Sequence of chain 1.B:
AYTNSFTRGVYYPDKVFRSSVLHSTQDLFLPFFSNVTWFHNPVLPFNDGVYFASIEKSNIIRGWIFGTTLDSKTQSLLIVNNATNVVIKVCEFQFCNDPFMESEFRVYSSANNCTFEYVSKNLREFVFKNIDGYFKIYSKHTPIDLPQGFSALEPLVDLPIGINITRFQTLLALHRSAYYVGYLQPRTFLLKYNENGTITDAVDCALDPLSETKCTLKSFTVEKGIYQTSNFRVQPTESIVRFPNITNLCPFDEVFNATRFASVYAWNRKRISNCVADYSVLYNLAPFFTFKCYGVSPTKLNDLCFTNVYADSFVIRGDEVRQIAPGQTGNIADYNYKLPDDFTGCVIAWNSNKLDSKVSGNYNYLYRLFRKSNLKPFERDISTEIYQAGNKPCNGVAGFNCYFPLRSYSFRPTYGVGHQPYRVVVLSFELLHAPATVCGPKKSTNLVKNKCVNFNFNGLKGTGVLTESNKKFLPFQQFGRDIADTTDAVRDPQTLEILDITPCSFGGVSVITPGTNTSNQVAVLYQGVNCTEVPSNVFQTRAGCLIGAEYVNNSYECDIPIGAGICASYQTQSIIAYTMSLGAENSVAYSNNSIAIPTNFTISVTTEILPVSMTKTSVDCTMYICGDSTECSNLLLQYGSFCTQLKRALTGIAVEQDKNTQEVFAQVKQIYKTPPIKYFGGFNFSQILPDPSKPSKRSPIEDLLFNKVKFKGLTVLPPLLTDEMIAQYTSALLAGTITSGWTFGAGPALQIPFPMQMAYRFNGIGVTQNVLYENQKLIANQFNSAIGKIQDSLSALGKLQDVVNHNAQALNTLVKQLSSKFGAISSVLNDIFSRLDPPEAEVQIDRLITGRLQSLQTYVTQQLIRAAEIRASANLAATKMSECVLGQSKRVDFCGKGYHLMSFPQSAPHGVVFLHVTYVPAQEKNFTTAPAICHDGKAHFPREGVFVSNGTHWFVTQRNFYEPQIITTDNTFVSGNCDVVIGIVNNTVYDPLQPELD

The protein below binds the small molecule below.
Small molecule (SMILES): CC(=O)N[C@@H]1[C@@H](O)[C@H](O)[C@@H](CO)O[C@H]1O

Binding-site contacts:
Ligand atom O4 contacts residue NAG1 of chain 1.XA at 1.6 Å.
Ligand atom C4 contacts residue NAG1 of chain 1.XA at 2.4 Å.
Ligand atom C3 contacts residue NAG1 of chain 1.XA at 3.5 Å.
Ligand atom C4 contacts residue ASN1071 of chain 1.B at 4.2 Å.
Ligand atom C8 contacts residue LYS1070 of chain 1.B at 4.2 Å.
Ligand atom C7 contacts residue ASN1071 of chain 1.B at 3.5 Å.
Ligand atom C6 contacts residue ALA703 of chain 1.B at 3.7 Å (hydrophobic).
Ligand atom C4 contacts residue ALA703 of chain 1.B at 3.8 Å (hydrophobic).
Ligand atom C3 contacts residue ALA703 of chain 1.B at 4.3 Å (hydrophobic).
Ligand atom C1 contacts residue GLN892 of chain 1.C at 4.2 Å.
Ligand atom C6 contacts residue NAG1 of chain 1.XA at 3.2 Å.
Ligand atom C2 contacts residue ASN1071 of chain 1.B at 2.5 Å.
Ligand atom C5 contacts residue ALA703 of chain 1.B at 3.2 Å (hydrophobic).
Ligand atom C1 contacts residue ASN1071 of chain 1.B at 1.4 Å.
Ligand atom C5 contacts residue NAG1 of chain 1.XA at 3.4 Å.
Ligand atom O7 contacts residue ASN1071 of chain 1.B at 3.8 Å.
Ligand atom O4 contacts residue ALA703 of chain 1.B at 3.5 Å.
Ligand atom O3 contacts residue NAG1 of chain 1.XA at 3.1 Å (h-bond).
Ligand atom C7 contacts residue GLU1069 of chain 1.B at 4.3 Å.
Ligand atom O5 contacts residue NAG1 of chain 1.XA at 4.5 Å.
Ligand atom C3 contacts residue ASN1071 of chain 1.B at 3.8 Å.
Ligand atom O5 contacts residue ASN1071 of chain 1.B at 2.4 Å (h-bond).
Ligand atom N2 contacts residue ASN1071 of chain 1.B at 2.8 Å (h-bond).
Ligand atom O6 contacts residue NAG1 of chain 1.XA at 4.5 Å.
Ligand atom C8 contacts residue GLU1069 of chain 1.B at 2.9 Å.
Ligand atom O6 contacts residue ALA703 of chain 1.B at 3.9 Å.
Ligand atom C5 contacts residue ASN1071 of chain 1.B at 3.7 Å.
Ligand atom O5 contacts residue ALA703 of chain 1.B at 4.2 Å.

Sequence of chain 1.C:
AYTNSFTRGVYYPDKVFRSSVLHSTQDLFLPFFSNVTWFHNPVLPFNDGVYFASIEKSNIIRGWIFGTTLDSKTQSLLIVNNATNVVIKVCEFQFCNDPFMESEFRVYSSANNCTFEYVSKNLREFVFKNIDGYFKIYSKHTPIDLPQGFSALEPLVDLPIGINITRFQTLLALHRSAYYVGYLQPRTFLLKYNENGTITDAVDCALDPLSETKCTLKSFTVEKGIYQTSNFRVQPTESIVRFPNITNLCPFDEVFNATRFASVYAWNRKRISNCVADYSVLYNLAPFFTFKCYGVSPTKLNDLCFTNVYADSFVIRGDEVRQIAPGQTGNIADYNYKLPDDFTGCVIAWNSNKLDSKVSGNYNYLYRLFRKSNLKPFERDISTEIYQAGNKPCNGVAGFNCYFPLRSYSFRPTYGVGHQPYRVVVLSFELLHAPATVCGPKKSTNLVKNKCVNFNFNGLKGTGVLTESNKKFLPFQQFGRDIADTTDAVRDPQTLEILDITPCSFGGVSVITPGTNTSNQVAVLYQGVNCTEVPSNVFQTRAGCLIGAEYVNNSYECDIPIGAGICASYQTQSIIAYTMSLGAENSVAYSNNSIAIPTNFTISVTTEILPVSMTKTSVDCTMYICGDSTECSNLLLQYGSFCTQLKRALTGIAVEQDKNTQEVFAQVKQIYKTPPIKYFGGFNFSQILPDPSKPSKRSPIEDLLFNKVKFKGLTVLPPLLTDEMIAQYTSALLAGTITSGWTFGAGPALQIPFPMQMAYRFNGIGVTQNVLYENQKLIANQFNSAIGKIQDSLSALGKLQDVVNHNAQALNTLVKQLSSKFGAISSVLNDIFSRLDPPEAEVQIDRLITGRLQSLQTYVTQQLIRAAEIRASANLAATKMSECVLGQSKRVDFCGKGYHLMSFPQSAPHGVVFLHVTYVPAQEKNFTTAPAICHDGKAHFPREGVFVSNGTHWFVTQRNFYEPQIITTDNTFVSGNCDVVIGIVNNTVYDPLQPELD